Binding-site contacts:
Ligand atom O3' contacts residue ASP494 of chain 1.D at 3.3 Å (salt-bridge).
Ligand atom O5' contacts residue GLY31 of chain 1.D at 3.4 Å (h-bond).
Ligand atom O3A contacts residue LEU30 of chain 1.D at 3.3 Å.
Ligand atom C2' contacts residue ASP494 of chain 1.D at 3.3 Å.
Ligand atom C4 contacts residue PRO32 of chain 1.D at 3.6 Å (hydrophobic).
Ligand atom O2' contacts residue GLY414 of chain 1.D at 2.7 Å (h-bond).
Ligand atom C2 contacts residue TYR477 of chain 1.D at 3.5 Å (hydrophobic).
Ligand atom O1B contacts residue MG1 of chain 1.FA at 2.3 Å.
Ligand atom O2B contacts residue THR90 of chain 1.D at 2.6 Å (h-bond).
Ligand atom O1B contacts residue GLY87 of chain 1.D at 3.1 Å (h-bond).
Ligand atom PA contacts residue MG1 of chain 1.FA at 3.4 Å.
Ligand atom PB contacts residue MG1 of chain 1.FA at 3.4 Å.
Ligand atom PB contacts residue GLY87 of chain 1.D at 3.5 Å.
Ligand atom N1 contacts residue ALA479 of chain 1.D at 2.9 Å (h-bond).
Ligand atom N6 contacts residue ILE492 of chain 1.D at 3.5 Å.
Ligand atom O2' contacts residue ASP494 of chain 1.D at 2.7 Å (salt-bridge).
Ligand atom C2 contacts residue ALA479 of chain 1.D at 3.5 Å (hydrophobic).
Ligand atom O2A contacts residue MG1 of chain 1.FA at 2.2 Å.
Ligand atom O1B contacts residue ASP86 of chain 1.D at 2.9 Å (salt-bridge).
Ligand atom O2' contacts residue GLY413 of chain 1.D at 3.3 Å.
Ligand atom S1G contacts residue THR88 of chain 1.D at 3.6 Å.
Ligand atom PG contacts residue THR89 of chain 1.D at 3.6 Å.
Ligand atom C3' contacts residue ASP494 of chain 1.D at 3.6 Å.
Ligand atom S1G contacts residue THR89 of chain 1.D at 2.7 Å (h-bond).
Ligand atom O3B contacts residue THR88 of chain 1.D at 3.3 Å (h-bond).
Ligand atom O3B contacts residue THR89 of chain 1.D at 3.0 Å (h-bond).
Ligand atom O3B contacts residue GLY87 of chain 1.D at 3.6 Å.
Ligand atom S1G contacts residue GLY52 of chain 1.D at 3.2 Å (h-bond).
Ligand atom O3G contacts residue MG1 of chain 1.FA at 2.2 Å.
Ligand atom O2G contacts residue GLY87 of chain 1.D at 3.6 Å (h-bond).
Ligand atom N3 contacts residue GLY414 of chain 1.D at 3.2 Å.
Ligand atom PG contacts residue MG1 of chain 1.FA at 3.5 Å.
Ligand atom O1A contacts residue K1 of chain 1.GA at 2.5 Å.
Ligand atom O2G contacts residue THR88 of chain 1.D at 2.9 Å (h-bond).
Ligand atom N6 contacts residue ASN478 of chain 1.D at 3.1 Å (h-bond).
Ligand atom O3G contacts residue ASP86 of chain 1.D at 3.4 Å (salt-bridge).
Ligand atom O2B contacts residue GLY87 of chain 1.D at 3.2 Å.
Ligand atom O1A contacts residue THR29 of chain 1.D at 3.5 Å (h-bond).
Ligand atom O1A contacts residue GLY31 of chain 1.D at 2.9 Å (h-bond).
Ligand atom O2B contacts residue LEU30 of chain 1.D at 3.5 Å.

A protein and the small-molecule ligand that binds it are described below.
Small molecule (SMILES): Nc1ncnc2c1ncn2[C@@H]1O[C@H](COP(=O)(O)OP(=O)(O)OP(O)(O)=S)[C@@H](O)[C@H]1O

Sequence of chain 1.D:
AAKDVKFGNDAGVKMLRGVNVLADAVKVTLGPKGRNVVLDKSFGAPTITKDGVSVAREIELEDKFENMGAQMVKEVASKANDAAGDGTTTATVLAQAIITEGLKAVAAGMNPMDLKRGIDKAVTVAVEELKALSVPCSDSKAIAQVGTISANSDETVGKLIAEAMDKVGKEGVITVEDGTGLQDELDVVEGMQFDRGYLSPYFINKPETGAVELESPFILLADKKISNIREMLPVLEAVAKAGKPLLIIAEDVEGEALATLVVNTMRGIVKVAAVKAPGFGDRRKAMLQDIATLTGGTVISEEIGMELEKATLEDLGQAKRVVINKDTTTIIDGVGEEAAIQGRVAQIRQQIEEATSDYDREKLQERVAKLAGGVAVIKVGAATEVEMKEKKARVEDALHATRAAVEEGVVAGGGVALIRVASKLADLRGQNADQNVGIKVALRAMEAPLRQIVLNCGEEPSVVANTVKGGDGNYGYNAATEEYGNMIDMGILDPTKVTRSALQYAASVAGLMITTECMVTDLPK